Sequence of chain 1.B:
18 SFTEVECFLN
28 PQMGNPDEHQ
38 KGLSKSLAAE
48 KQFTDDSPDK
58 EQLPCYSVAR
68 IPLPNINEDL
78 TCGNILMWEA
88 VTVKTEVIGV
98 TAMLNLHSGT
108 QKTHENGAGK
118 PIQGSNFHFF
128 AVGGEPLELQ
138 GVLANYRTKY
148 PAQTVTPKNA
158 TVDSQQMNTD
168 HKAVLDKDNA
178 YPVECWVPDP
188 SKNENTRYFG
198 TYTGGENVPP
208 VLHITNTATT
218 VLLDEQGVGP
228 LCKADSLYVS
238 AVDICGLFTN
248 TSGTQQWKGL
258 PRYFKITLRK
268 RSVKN

Sequence of chain 1.C:
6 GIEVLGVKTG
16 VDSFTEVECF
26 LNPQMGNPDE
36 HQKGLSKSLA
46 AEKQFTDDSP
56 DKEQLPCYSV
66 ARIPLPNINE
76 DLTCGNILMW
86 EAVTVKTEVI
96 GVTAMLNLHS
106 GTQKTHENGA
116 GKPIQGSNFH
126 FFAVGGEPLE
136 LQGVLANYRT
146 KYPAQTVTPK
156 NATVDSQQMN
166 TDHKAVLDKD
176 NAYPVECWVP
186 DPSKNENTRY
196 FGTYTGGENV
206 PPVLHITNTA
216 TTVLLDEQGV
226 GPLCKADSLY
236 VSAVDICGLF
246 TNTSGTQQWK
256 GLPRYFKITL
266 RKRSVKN

Sequence of chain 1.D:
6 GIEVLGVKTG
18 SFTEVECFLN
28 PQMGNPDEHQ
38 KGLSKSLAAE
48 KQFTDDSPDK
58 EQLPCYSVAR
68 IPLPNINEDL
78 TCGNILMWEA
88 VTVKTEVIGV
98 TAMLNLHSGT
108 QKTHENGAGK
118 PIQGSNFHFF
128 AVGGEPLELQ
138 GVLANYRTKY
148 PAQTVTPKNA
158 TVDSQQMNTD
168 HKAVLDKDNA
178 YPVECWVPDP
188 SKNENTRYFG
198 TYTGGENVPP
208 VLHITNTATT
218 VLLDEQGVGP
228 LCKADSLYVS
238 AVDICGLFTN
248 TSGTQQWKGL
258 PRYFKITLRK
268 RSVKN

Binding-site contacts:
Ligand atom C9 contacts residue SER43 of chain 1.C at 3.1 Å.
Ligand atom C3 contacts residue ASN113 of chain 1.B at 3.6 Å.
Ligand atom N5 contacts residue GLN253 of chain 1.C at 3.8 Å.
Ligand atom O9 contacts residue LYS42 of chain 1.C at 3.4 Å.
Ligand atom O10 contacts residue GLN37 of chain 1.C at 3.2 Å.
Ligand atom C7 contacts residue GLN253 of chain 1.C at 3.6 Å.
Ligand atom C8 contacts residue SER249 of chain 1.C at 3.4 Å.
Ligand atom O4 contacts residue PHE50 of chain 1.D at 3.3 Å.
Ligand atom C11 contacts residue ASN247 of chain 1.C at 3.8 Å.
Ligand atom C5 contacts residue ASN247 of chain 1.C at 3.7 Å.
Ligand atom C8 contacts residue SER43 of chain 1.C at 3.2 Å.
Ligand atom O2 contacts residue ASN113 of chain 1.B at 3.6 Å.
Ligand atom O1B contacts residue SER249 of chain 1.C at 3.4 Å (h-bond).
Ligand atom C5 contacts residue SER43 of chain 1.C at 3.8 Å.
Ligand atom O1B contacts residue THR251 of chain 1.C at 2.6 Å (h-bond).
Ligand atom O7 contacts residue GLN37 of chain 1.C at 2.9 Å (h-bond).
Ligand atom O6 contacts residue GLN59 of chain 1.C at 2.8 Å (h-bond).
Ligand atom C6 contacts residue SER43 of chain 1.C at 3.5 Å.
Ligand atom C1 contacts residue THR251 of chain 1.C at 3.4 Å.
Ligand atom N5 contacts residue ASN247 of chain 1.C at 3.0 Å (h-bond).
Ligand atom O1A contacts residue THR251 of chain 1.C at 3.5 Å (h-bond).
Ligand atom O1A contacts residue SER249 of chain 1.C at 2.6 Å (h-bond).
Ligand atom C11 contacts residue PHE50 of chain 1.D at 3.3 Å (hydrophobic).
Ligand atom C6 contacts residue GLN59 of chain 1.C at 3.3 Å.
Ligand atom C4 contacts residue LEU44 of chain 1.C at 3.4 Å (hydrophobic).
Ligand atom C9 contacts residue GLN37 of chain 1.C at 3.5 Å.
Ligand atom O6 contacts residue SER43 of chain 1.C at 2.9 Å (h-bond).
Ligand atom O8 contacts residue SER43 of chain 1.C at 2.2 Å (h-bond).
Ligand atom C5 contacts residue LEU44 of chain 1.C at 3.7 Å (hydrophobic).
Ligand atom O9 contacts residue SER43 of chain 1.C at 2.9 Å (h-bond).
Ligand atom C4 contacts residue ASN247 of chain 1.C at 3.7 Å.
Ligand atom C10 contacts residue GLN37 of chain 1.C at 3.6 Å.
Ligand atom C1 contacts residue SER249 of chain 1.C at 3.4 Å.
Ligand atom C6 contacts residue LYS42 of chain 1.C at 3.8 Å.
Ligand atom O2 contacts residue THR251 of chain 1.C at 3.3 Å.
Ligand atom C10 contacts residue PHE50 of chain 1.D at 3.5 Å (hydrophobic).
Ligand atom C7 contacts residue GLN37 of chain 1.C at 3.2 Å.
Ligand atom O1A contacts residue ASN247 of chain 1.C at 3.5 Å.
Ligand atom N5 contacts residue PHE50 of chain 1.D at 3.7 Å.
Ligand atom O3 contacts residue ASN113 of chain 1.B at 3.5 Å.

A small-molecule ligand and the protein it binds are described below.
Small molecule (SMILES): CC(=O)N[C@H]1[C@H](O[C@@H]2[C@H](O[C@]3(C(=O)O)C[C@H](O)[C@@H](NC(C)=O)[C@H]([C@H](O)[C@H](O)CO)O3)[C@@H](O)[C@H](O[C@H]3[C@H](O)[C@@H](O)[C@H](O)O[C@@H]3CO)O[C@@H]2CO)O[C@H](CO)[C@H](O)[C@@H]1O[C@@H]1O[C@H](CO)[C@H](O)[C@H](O)[C@H]1O